Sequence of chain 2.A:
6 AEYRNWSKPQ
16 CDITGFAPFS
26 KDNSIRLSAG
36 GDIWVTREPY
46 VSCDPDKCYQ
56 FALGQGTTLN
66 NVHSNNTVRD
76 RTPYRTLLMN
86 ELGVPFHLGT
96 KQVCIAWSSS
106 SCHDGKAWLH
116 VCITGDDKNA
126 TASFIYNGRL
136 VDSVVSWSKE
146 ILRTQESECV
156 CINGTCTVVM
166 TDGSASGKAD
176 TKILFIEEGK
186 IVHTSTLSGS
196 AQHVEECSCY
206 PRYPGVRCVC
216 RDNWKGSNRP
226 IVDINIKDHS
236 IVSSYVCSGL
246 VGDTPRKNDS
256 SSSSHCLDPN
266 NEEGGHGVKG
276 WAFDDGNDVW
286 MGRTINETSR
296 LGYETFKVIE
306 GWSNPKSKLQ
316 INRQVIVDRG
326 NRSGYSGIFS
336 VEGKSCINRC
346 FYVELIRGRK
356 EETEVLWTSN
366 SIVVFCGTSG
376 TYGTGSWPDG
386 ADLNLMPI

Sequence of chain 3.A:
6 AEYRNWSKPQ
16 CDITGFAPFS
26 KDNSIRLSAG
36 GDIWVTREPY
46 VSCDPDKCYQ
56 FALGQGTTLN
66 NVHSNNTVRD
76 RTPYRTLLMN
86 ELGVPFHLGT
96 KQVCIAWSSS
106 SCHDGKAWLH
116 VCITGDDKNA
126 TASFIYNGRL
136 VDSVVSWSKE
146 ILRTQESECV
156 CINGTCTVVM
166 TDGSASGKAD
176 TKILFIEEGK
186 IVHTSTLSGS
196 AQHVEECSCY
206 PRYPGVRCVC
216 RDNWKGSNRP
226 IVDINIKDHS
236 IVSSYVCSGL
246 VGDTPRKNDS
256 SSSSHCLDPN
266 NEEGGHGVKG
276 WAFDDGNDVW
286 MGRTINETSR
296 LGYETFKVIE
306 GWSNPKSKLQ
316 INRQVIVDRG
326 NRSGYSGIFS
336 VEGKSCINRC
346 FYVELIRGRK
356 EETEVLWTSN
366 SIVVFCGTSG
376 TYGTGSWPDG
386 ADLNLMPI

This small molecule binds to this protein.
Small molecule (SMILES): CC(=O)N[C@H]1[C@H](O[C@H]2[C@H](O)[C@@H](NC(C)=O)CO[C@@H]2CO)O[C@H](CO)[C@@H](O[C@@H]2O[C@H](CO[C@H]3O[C@H](CO)[C@@H](O)[C@H](O)[C@@H]3O)[C@@H](O)[C@H](O[C@H]3O[C@H](CO)[C@@H](O)[C@H](O)[C@@H]3O)[C@@H]2O)[C@@H]1O

Binding-site contacts:
Ligand atom O4 contacts residue ASN317 of chain 2.A at 3.5 Å (h-bond).
Ligand atom C6 contacts residue GLY378 of chain 2.A at 3.3 Å.
Ligand atom O6 contacts residue ILE316 of chain 2.A at 3.7 Å.
Ligand atom C2 contacts residue ASN124 of chain 3.A at 2.3 Å.
Ligand atom C4 contacts residue GLN315 of chain 2.A at 3.2 Å.
Ligand atom O5 contacts residue TYR377 of chain 2.A at 3.8 Å.
Ligand atom O2 contacts residue ARG318 of chain 2.A at 3.4 Å.
Ligand atom C5 contacts residue ASN124 of chain 3.A at 3.7 Å.
Ligand atom C2 contacts residue GLN315 of chain 2.A at 3.5 Å.
Ligand atom O7 contacts residue ASN124 of chain 3.A at 3.3 Å (h-bond).
Ligand atom C3 contacts residue GLN315 of chain 2.A at 3.7 Å.
Ligand atom C7 contacts residue ASN124 of chain 3.A at 3.1 Å.
Ligand atom O5 contacts residue GLY378 of chain 2.A at 3.3 Å.
Ligand atom O6 contacts residue THR379 of chain 2.A at 3.5 Å.
Ligand atom O6 contacts residue TYR377 of chain 2.A at 3.6 Å.
Ligand atom N2 contacts residue ASN124 of chain 3.A at 2.7 Å (h-bond).
Ligand atom C3 contacts residue GLN315 of chain 2.A at 3.5 Å.
Ligand atom O2 contacts residue ILE316 of chain 2.A at 3.5 Å.
Ligand atom O5 contacts residue THR379 of chain 2.A at 3.4 Å.
Ligand atom C3 contacts residue ASN317 of chain 2.A at 3.7 Å.
Ligand atom C6 contacts residue ARG318 of chain 2.A at 3.6 Å.
Ligand atom O3 contacts residue GLN315 of chain 2.A at 2.8 Å (h-bond).
Ligand atom O5 contacts residue ASN124 of chain 3.A at 2.4 Å (h-bond).
Ligand atom C5 contacts residue ILE316 of chain 2.A at 3.8 Å (hydrophobic).
Ligand atom O3 contacts residue ILE316 of chain 2.A at 3.7 Å.
Ligand atom C1 contacts residue GLN315 of chain 2.A at 3.8 Å.
Ligand atom O4 contacts residue ARG318 of chain 2.A at 3.4 Å (salt-bridge).
Ligand atom O7 contacts residue THR379 of chain 2.A at 3.7 Å.
Ligand atom O6 contacts residue GLY378 of chain 2.A at 2.7 Å (h-bond).
Ligand atom C5 contacts residue TYR377 of chain 2.A at 3.8 Å (hydrophobic).
Ligand atom O2 contacts residue GLN315 of chain 2.A at 2.6 Å (h-bond).
Ligand atom C3 contacts residue ASN124 of chain 3.A at 3.7 Å.
Ligand atom O2 contacts residue ASN317 of chain 2.A at 3.8 Å.
Ligand atom C6 contacts residue ILE316 of chain 2.A at 3.8 Å (hydrophobic).
Ligand atom C6 contacts residue TYR377 of chain 2.A at 3.4 Å (hydrophobic).
Ligand atom C1 contacts residue ASN124 of chain 3.A at 1.4 Å.
Ligand atom O5 contacts residue ILE316 of chain 2.A at 3.6 Å.
Ligand atom O3 contacts residue ASN317 of chain 2.A at 3.1 Å (h-bond).
Ligand atom O3 contacts residue GLN315 of chain 2.A at 3.8 Å.
Ligand atom O4 contacts residue ARG318 of chain 2.A at 3.7 Å.